A small-molecule ligand and the protein it binds are described below.
Small molecule (SMILES): CC(C)O[PH](=O)OC(C)C

Sequence of chain 1.E:
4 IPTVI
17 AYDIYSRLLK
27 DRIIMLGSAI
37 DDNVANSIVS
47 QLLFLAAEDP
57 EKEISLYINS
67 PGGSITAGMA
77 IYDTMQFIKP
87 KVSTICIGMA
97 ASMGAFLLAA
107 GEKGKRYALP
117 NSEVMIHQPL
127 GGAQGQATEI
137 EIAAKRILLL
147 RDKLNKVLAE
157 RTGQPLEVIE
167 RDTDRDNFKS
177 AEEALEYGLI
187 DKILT

Binding-site contacts:
Ligand atom O1P contacts residue PRO125 of chain 1.E at 4.2 Å.
Ligand atom O3P contacts residue GLY69 of chain 1.E at 2.9 Å (h-bond).
Ligand atom O1P contacts residue MET99 of chain 1.E at 4.3 Å.
Ligand atom C3' contacts residue ILE71 of chain 1.E at 3.9 Å (hydrophobic).
Ligand atom O2P contacts residue LEU126 of chain 1.E at 4.1 Å.
Ligand atom C2 contacts residue GLN124 of chain 1.E at 4.1 Å.
Ligand atom C2 contacts residue LEU150 of chain 1.E at 3.5 Å (hydrophobic).
Ligand atom C1' contacts residue LEU126 of chain 1.E at 4.0 Å (hydrophobic).
Ligand atom O3P contacts residue MET99 of chain 1.E at 2.9 Å.
Ligand atom C3' contacts residue LEU126 of chain 1.E at 3.9 Å (hydrophobic).
Ligand atom C2' contacts residue HIS123 of chain 1.E at 4.2 Å.
Ligand atom O3P contacts residue SER98 of chain 1.E at 2.6 Å (h-bond).
Ligand atom O2P contacts residue SER98 of chain 1.E at 2.5 Å (h-bond).
Ligand atom P contacts residue HIS123 of chain 1.E at 3.4 Å.
Ligand atom C3 contacts residue LEU150 of chain 1.E at 3.8 Å (hydrophobic).
Ligand atom C2' contacts residue SER98 of chain 1.E at 3.3 Å.
Ligand atom C1' contacts residue GLY69 of chain 1.E at 3.8 Å.
Ligand atom O1P contacts residue HIS123 of chain 1.E at 3.5 Å.
Ligand atom P contacts residue SER98 of chain 1.E at 1.6 Å.
Ligand atom O2P contacts residue GLY69 of chain 1.E at 4.3 Å.
Ligand atom O2P contacts residue HIS123 of chain 1.E at 3.1 Å (h-bond).
Ligand atom C3 contacts residue MET99 of chain 1.E at 3.1 Å (hydrophobic).
Ligand atom C1 contacts residue HIS123 of chain 1.E at 3.4 Å.
Ligand atom C1' contacts residue HIS123 of chain 1.E at 4.0 Å.
Ligand atom C2' contacts residue GLY69 of chain 1.E at 3.5 Å.
Ligand atom P contacts residue GLY69 of chain 1.E at 4.1 Å.
Ligand atom C2' contacts residue LEU126 of chain 1.E at 4.3 Å (hydrophobic).
Ligand atom C1 contacts residue LEU150 of chain 1.E at 4.2 Å (hydrophobic).
Ligand atom C2 contacts residue PRO125 of chain 1.E at 4.0 Å (hydrophobic).
Ligand atom O1P contacts residue SER98 of chain 1.E at 2.8 Å (h-bond).
Ligand atom P contacts residue MET99 of chain 1.E at 3.5 Å.
Ligand atom O2P contacts residue PRO125 of chain 1.E at 4.1 Å.
Ligand atom C3 contacts residue SER98 of chain 1.E at 3.6 Å.
Ligand atom C1 contacts residue SER98 of chain 1.E at 3.7 Å.
Ligand atom O2P contacts residue GLN124 of chain 1.E at 4.2 Å.
Ligand atom C1' contacts residue SER98 of chain 1.E at 3.5 Å.
Ligand atom C1 contacts residue MET99 of chain 1.E at 4.2 Å (hydrophobic).
Ligand atom O1P contacts residue GLN124 of chain 1.E at 4.2 Å.
Ligand atom C2 contacts residue HIS123 of chain 1.E at 2.9 Å.
Ligand atom C3' contacts residue GLY69 of chain 1.E at 3.3 Å.